The protein below binds the small molecule below.
Small molecule (SMILES): C=CC1=C(C)/C(=C/c2[nH]c(/C=C3\N=C(/C=C4\NC(=O)C(C)=C4C=C)C(C)=C3CCC(=O)O)c(CCC(=O)O)c2C)NC1=O

Sequence of chain 4.A:
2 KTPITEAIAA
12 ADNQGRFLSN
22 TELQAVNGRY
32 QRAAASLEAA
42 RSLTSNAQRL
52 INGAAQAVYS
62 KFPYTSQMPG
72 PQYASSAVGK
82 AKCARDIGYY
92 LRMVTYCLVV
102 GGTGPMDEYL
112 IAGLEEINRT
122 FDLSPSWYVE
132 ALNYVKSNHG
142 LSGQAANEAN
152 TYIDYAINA

Sequence of chain 4.B:
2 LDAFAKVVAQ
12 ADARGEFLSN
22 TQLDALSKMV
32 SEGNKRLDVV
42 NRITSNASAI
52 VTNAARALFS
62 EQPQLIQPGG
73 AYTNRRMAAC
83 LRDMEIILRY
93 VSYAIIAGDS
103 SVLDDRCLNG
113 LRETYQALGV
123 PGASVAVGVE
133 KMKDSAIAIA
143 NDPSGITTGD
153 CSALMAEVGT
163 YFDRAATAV

Binding-site contacts:
Ligand atom C1C contacts residue GLY151 of chain 4.B at 3.6 Å.
Ligand atom NB contacts residue ASN35 of chain 4.B at 2.9 Å (h-bond).
Ligand atom C4A contacts residue GLN145 of chain 4.A at 3.6 Å.
Ligand atom OB contacts residue ASN28 of chain 3.A at 2.9 Å (h-bond).
Ligand atom CMA contacts residue ASN35 of chain 4.B at 3.6 Å.
Ligand atom CGA contacts residue THR149 of chain 4.B at 3.4 Å.
Ligand atom CMA contacts residue GLN145 of chain 4.A at 3.6 Å.
Ligand atom CMB contacts residue ASN148 of chain 4.A at 3.4 Å.
Ligand atom C2D contacts residue THR149 of chain 4.B at 3.4 Å.
Ligand atom O1A contacts residue THR149 of chain 4.B at 3.4 Å (h-bond).
Ligand atom OC contacts residue THR149 of chain 4.B at 3.5 Å (h-bond).
Ligand atom C1D contacts residue ASP39 of chain 4.B at 3.6 Å.
Ligand atom OC contacts residue GLY151 of chain 4.B at 3.2 Å (h-bond).
Ligand atom C4C contacts residue CYS153 of chain 4.B at 3.1 Å (hydrophobic).
Ligand atom CBC contacts residue CYS153 of chain 4.B at 3.1 Å (hydrophobic).
Ligand atom CHD contacts residue CYS153 of chain 4.B at 3.5 Å (hydrophobic).
Ligand atom OC contacts residue THR150 of chain 4.B at 3.5 Å.
Ligand atom CHD contacts residue ILE148 of chain 4.B at 3.5 Å (hydrophobic).
Ligand atom C2C contacts residue CYS153 of chain 4.B at 3.5 Å (hydrophobic).
Ligand atom CAC contacts residue ALA142 of chain 4.B at 3.2 Å (hydrophobic).
Ligand atom NA contacts residue ASN35 of chain 4.B at 3.6 Å.
Ligand atom O2A contacts residue THR149 of chain 4.B at 2.7 Å (h-bond).
Ligand atom C3A contacts residue GLN145 of chain 4.A at 3.5 Å.
Ligand atom O1A contacts residue GLN145 of chain 4.A at 3.0 Å (h-bond).
Ligand atom ND contacts residue ASP39 of chain 4.B at 2.7 Å (salt-bridge).
Ligand atom CBB contacts residue GLN25 of chain 3.A at 3.5 Å.
Ligand atom CMD contacts residue THR149 of chain 4.B at 3.5 Å.
Ligand atom NA contacts residue ASP39 of chain 4.B at 2.7 Å (salt-bridge).
Ligand atom C4A contacts residue ASN35 of chain 4.B at 3.6 Å.
Ligand atom C1C contacts residue THR149 of chain 4.B at 3.5 Å.
Ligand atom NC contacts residue THR149 of chain 4.B at 2.8 Å (h-bond).
Ligand atom CAC contacts residue CYS153 of chain 4.B at 2.8 Å (hydrophobic).
Ligand atom CBC contacts residue VAL40 of chain 4.B at 3.6 Å (hydrophobic).
Ligand atom CMC contacts residue ASN143 of chain 4.B at 3.2 Å.
Ligand atom C3A contacts residue ASN35 of chain 4.B at 3.4 Å.
Ligand atom CBB contacts residue LEU24 of chain 3.A at 2.8 Å (hydrophobic).
Ligand atom CMD contacts residue GLY151 of chain 4.B at 3.3 Å.
Ligand atom CHB contacts residue ASP39 of chain 4.B at 3.4 Å.
Ligand atom C4C contacts residue ILE148 of chain 4.B at 3.6 Å (hydrophobic).
Ligand atom C3C contacts residue CYS153 of chain 4.B at 2.8 Å (hydrophobic).

Sequence of chain 3.A:
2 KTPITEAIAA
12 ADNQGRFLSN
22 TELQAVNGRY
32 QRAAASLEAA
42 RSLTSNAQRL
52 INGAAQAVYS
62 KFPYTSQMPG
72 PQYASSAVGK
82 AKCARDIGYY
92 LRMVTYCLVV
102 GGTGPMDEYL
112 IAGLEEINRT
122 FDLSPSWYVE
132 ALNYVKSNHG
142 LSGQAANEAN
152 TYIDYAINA